Sequence of chain 1.A:
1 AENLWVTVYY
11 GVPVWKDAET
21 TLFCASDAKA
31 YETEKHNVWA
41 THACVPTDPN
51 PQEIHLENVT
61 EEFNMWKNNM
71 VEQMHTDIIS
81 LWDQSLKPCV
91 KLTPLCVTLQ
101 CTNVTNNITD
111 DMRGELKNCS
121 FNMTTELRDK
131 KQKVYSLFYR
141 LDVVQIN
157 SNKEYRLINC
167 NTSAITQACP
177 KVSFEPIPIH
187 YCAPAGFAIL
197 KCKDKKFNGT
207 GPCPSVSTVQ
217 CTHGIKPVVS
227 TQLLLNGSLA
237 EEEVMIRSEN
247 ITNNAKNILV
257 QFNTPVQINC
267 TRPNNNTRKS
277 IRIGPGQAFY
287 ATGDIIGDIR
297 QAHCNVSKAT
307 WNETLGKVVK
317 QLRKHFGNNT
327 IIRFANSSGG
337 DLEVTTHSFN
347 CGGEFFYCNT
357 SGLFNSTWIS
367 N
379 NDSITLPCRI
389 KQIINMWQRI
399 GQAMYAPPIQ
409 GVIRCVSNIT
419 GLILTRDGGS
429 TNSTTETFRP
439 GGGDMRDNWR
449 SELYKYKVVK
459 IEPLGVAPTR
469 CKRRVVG

This small molecule binds to this protein.
Small molecule (SMILES): CC(=O)N[C@@H]1[C@@H](O)[C@H](O)[C@@H](CO)O[C@H]1O

Binding-site contacts:
Ligand atom O7 contacts residue LYS320 of chain 1.A at 4.2 Å.
Ligand atom C3 contacts residue ASN324 of chain 1.A at 3.8 Å.
Ligand atom C2 contacts residue ASN324 of chain 1.A at 2.5 Å.
Ligand atom C8 contacts residue ASN324 of chain 1.A at 3.4 Å.
Ligand atom C5 contacts residue ASN324 of chain 1.A at 3.7 Å.
Ligand atom C7 contacts residue ASN324 of chain 1.A at 3.3 Å.
Ligand atom O6 contacts residue ASN324 of chain 1.A at 3.9 Å.
Ligand atom O7 contacts residue ASN324 of chain 1.A at 4.2 Å.
Ligand atom C1 contacts residue ASN324 of chain 1.A at 1.4 Å.
Ligand atom O5 contacts residue ASN324 of chain 1.A at 2.4 Å (h-bond).
Ligand atom N2 contacts residue ASN324 of chain 1.A at 2.8 Å (h-bond).
Ligand atom C4 contacts residue ASN324 of chain 1.A at 4.3 Å.
Ligand atom C6 contacts residue ASN324 of chain 1.A at 4.4 Å.